Binding-site contacts:
Ligand atom N1 contacts residue THR210 of chain 1.A at 3.4 Å.
Ligand atom O3 contacts residue ASN51 of chain 1.E at 3.8 Å.
Ligand atom O4 contacts residue HIS105 of chain 1.A at 2.9 Å.
Ligand atom C12 contacts residue THR208 of chain 1.A at 3.8 Å.
Ligand atom C18 contacts residue ASN51 of chain 1.E at 3.4 Å.
Ligand atom C3 contacts residue PHE68 of chain 1.E at 3.8 Å (hydrophobic).
Ligand atom O1 contacts residue THR208 of chain 1.A at 3.8 Å.
Ligand atom N2 contacts residue TYR49 of chain 1.E at 3.6 Å.
Ligand atom C8 contacts residue PHE68 of chain 1.E at 3.8 Å (hydrophobic).
Ligand atom N1 contacts residue THR133 of chain 1.E at 3.1 Å.
Ligand atom C7 contacts residue SER209 of chain 1.A at 3.9 Å.
Ligand atom C15 contacts residue THR208 of chain 1.A at 3.5 Å.
Ligand atom C2 contacts residue TYR163 of chain 1.A at 3.5 Å (hydrophobic).
Ligand atom N contacts residue THR208 of chain 1.A at 3.6 Å.
Ligand atom C4 contacts residue THR210 of chain 1.A at 3.9 Å.
Ligand atom C15 contacts residue TYR49 of chain 1.E at 3.5 Å (hydrophobic).
Ligand atom N contacts residue TYR213 of chain 1.A at 3.7 Å.
Ligand atom O contacts residue ALA70 of chain 1.E at 3.8 Å.
Ligand atom C5 contacts residue THR210 of chain 1.A at 3.2 Å.
Ligand atom O3 contacts residue ASP187 of chain 1.E at 3.6 Å.
Ligand atom C14 contacts residue THR208 of chain 1.A at 3.8 Å.
Ligand atom C11 contacts residue THR208 of chain 1.A at 3.6 Å.
Ligand atom C5 contacts residue THR208 of chain 1.A at 3.6 Å.
Ligand atom C10 contacts residue TYR49 of chain 1.E at 3.5 Å (hydrophobic).
Ligand atom N contacts residue THR210 of chain 1.A at 3.4 Å (h-bond).
Ligand atom N2 contacts residue THR208 of chain 1.A at 3.4 Å.
Ligand atom O contacts residue THR133 of chain 1.E at 3.6 Å.
Ligand atom C8 contacts residue ASP47 of chain 1.E at 3.7 Å.
Ligand atom C6 contacts residue THR210 of chain 1.A at 3.9 Å.
Ligand atom C8 contacts residue TYR49 of chain 1.E at 3.7 Å (hydrophobic).
Ligand atom C contacts residue TYR163 of chain 1.A at 3.8 Å (hydrophobic).
Ligand atom C16 contacts residue TYR49 of chain 1.E at 3.9 Å (hydrophobic).
Ligand atom O2 contacts residue ILE206 of chain 1.A at 3.6 Å.
Ligand atom N3 contacts residue TYR49 of chain 1.E at 3.7 Å.
Ligand atom O4 contacts residue LYS159 of chain 1.A at 3.6 Å.
Ligand atom C14 contacts residue TYR49 of chain 1.E at 3.7 Å (hydrophobic).
Ligand atom C contacts residue TYR213 of chain 1.A at 3.8 Å (hydrophobic).
Ligand atom C contacts residue SER162 of chain 1.A at 3.4 Å.
Ligand atom C17 contacts residue TYR49 of chain 1.E at 3.4 Å (hydrophobic).
Ligand atom C1 contacts residue TYR163 of chain 1.A at 3.8 Å (hydrophobic).

The small molecule below binds the protein below.
Small molecule (SMILES): Cc1ccc(-c2noc(C)c2COc2ccc(C(=O)N3CCS(=O)(=O)CC3)cn2)cn1

Sequence of chain 1.A:
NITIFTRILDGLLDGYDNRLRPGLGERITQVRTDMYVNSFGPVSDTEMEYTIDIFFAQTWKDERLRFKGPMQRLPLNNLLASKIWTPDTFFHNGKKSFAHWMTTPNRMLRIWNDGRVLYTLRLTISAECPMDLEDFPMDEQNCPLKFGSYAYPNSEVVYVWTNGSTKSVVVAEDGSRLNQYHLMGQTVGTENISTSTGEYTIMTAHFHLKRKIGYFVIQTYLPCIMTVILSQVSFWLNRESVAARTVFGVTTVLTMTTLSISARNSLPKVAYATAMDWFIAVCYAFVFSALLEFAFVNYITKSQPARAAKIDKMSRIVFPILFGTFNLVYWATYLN

Sequence of chain 1.E:
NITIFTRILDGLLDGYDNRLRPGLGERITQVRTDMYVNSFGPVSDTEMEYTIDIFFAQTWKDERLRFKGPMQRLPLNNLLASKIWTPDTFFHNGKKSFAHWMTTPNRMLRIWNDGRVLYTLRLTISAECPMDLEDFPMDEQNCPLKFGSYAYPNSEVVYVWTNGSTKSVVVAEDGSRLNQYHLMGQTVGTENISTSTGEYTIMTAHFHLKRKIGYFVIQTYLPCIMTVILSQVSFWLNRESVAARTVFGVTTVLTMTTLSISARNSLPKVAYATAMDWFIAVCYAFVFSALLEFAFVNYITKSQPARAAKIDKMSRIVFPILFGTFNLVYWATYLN